Binding-site contacts:
Ligand atom C2 contacts residue LEU5 of chain 1.B at 4.0 Å (hydrophobic).
Ligand atom N15 contacts residue HIS46 of chain 1.B at 3.2 Å (h-bond).
Ligand atom N15 contacts residue 1PE1 of chain 1.O at 3.3 Å.
Ligand atom O14 contacts residue CYS27 of chain 1.B at 3.7 Å.
Ligand atom N12 contacts residue GLY28 of chain 1.B at 3.8 Å.
Ligand atom C13 contacts residue 1PE1 of chain 1.O at 3.4 Å.
Ligand atom C13 contacts residue ASP47 of chain 1.B at 3.3 Å.
Ligand atom C6 contacts residue TYR20 of chain 1.B at 4.0 Å (hydrophobic).
Ligand atom N15 contacts residue ASP47 of chain 1.B at 3.0 Å (salt-bridge).
Ligand atom O14 contacts residue PHE26 of chain 1.B at 2.7 Å (h-bond).
Ligand atom C13 contacts residue CA1 of chain 1.N at 3.4 Å.
Ligand atom C10 contacts residue GLY28 of chain 1.B at 3.7 Å.
Ligand atom C6 contacts residue ILE94 of chain 1.B at 3.7 Å (hydrophobic).
Ligand atom C13 contacts residue GLY28 of chain 1.B at 3.7 Å.
Ligand atom C1 contacts residue MET21 of chain 1.B at 3.6 Å (hydrophobic).
Ligand atom N11 contacts residue 1PE1 of chain 1.O at 3.3 Å.
Ligand atom O14 contacts residue 1PE1 of chain 1.O at 3.8 Å.
Ligand atom C13 contacts residue PHE26 of chain 1.B at 3.6 Å (hydrophobic).
Ligand atom N15 contacts residue CYS43 of chain 1.B at 3.3 Å (h-bond).
Ligand atom C4 contacts residue LEU5 of chain 1.B at 3.8 Å (hydrophobic).
Ligand atom C6 contacts residue LEU98 of chain 1.B at 3.9 Å (hydrophobic).
Ligand atom C3 contacts residue LEU5 of chain 1.B at 3.7 Å (hydrophobic).
Ligand atom O14 contacts residue GLY28 of chain 1.B at 2.8 Å (h-bond).
Ligand atom N11 contacts residue CYS27 of chain 1.B at 3.9 Å.
Ligand atom C6 contacts residue VAL9 of chain 1.B at 4.0 Å (hydrophobic).
Ligand atom N11 contacts residue GLY28 of chain 1.B at 3.0 Å (h-bond).
Ligand atom O14 contacts residue CA1 of chain 1.N at 2.2 Å.
Ligand atom C8 contacts residue TYR20 of chain 1.B at 4.0 Å (hydrophobic).
Ligand atom S7 contacts residue PRO17 of chain 1.B at 3.6 Å.
Ligand atom N11 contacts residue TYR20 of chain 1.B at 4.0 Å.
Ligand atom C1 contacts residue PRO17 of chain 1.B at 3.8 Å (hydrophobic).
Ligand atom C2 contacts residue PRO17 of chain 1.B at 4.0 Å (hydrophobic).
Ligand atom C1 contacts residue ILE2 of chain 1.B at 3.6 Å (hydrophobic).
Ligand atom O14 contacts residue ASP47 of chain 1.B at 3.0 Å (salt-bridge).
Ligand atom C1 contacts residue ALA6 of chain 1.B at 3.6 Å (hydrophobic).
Ligand atom N15 contacts residue CA1 of chain 1.N at 4.0 Å.
Ligand atom S7 contacts residue LEU5 of chain 1.B at 4.0 Å.
Ligand atom N12 contacts residue 1PE1 of chain 1.O at 3.7 Å.
Ligand atom C10 contacts residue 1PE1 of chain 1.O at 3.9 Å.
Ligand atom N12 contacts residue TYR20 of chain 1.B at 3.5 Å (h-bond).

Sequence of chain 1.B:
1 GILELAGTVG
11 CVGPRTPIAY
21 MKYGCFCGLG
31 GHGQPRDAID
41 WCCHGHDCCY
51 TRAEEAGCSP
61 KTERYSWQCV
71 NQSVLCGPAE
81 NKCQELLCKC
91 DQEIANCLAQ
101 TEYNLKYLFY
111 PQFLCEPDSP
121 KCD

A small-molecule ligand and the protein it binds are described below.
Small molecule (SMILES): Cc1cc(-c2cc(C(N)=O)n[nH]2)c(C)s1